Sequence of chain 1.A:
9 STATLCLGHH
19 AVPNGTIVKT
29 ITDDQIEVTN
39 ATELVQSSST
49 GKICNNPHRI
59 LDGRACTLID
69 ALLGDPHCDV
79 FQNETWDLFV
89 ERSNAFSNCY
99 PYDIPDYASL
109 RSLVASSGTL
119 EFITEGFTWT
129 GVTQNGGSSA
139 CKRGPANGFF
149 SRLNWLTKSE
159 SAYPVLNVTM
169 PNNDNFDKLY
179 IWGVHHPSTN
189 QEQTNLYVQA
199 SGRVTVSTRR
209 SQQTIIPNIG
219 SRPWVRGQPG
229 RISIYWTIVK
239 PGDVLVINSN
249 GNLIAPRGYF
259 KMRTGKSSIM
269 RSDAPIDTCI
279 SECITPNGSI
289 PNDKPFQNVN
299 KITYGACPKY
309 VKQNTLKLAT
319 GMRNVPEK

Binding-site contacts:
Ligand atom O5 contacts residue ASN165 of chain 1.C at 2.7 Å (h-bond).
Ligand atom C4 contacts residue NAG1 of chain 1.L at 3.0 Å.
Ligand atom O4 contacts residue TRP222 of chain 1.A at 4.2 Å.
Ligand atom C5 contacts residue ASN165 of chain 1.C at 3.9 Å.
Ligand atom O3 contacts residue NAG1 of chain 1.L at 3.2 Å (h-bond).
Ligand atom O6 contacts residue THR167 of chain 1.C at 3.0 Å (h-bond).
Ligand atom O1 contacts residue ASN165 of chain 1.C at 2.1 Å (h-bond).
Ligand atom C2 contacts residue ASN165 of chain 1.C at 3.8 Å.
Ligand atom O5 contacts residue THR167 of chain 1.C at 3.7 Å.
Ligand atom C1 contacts residue ASN165 of chain 1.C at 2.5 Å.
Ligand atom C5 contacts residue NAG1 of chain 1.L at 4.3 Å.
Ligand atom O4 contacts residue ARG220 of chain 1.A at 4.5 Å.
Ligand atom C6 contacts residue VAL244 of chain 1.C at 4.4 Å (hydrophobic).
Ligand atom C3 contacts residue NAG1 of chain 1.L at 3.6 Å.
Ligand atom O1 contacts residue SER219 of chain 1.A at 3.5 Å.
Ligand atom C5 contacts residue THR167 of chain 1.C at 3.8 Å.
Ligand atom O4 contacts residue NAG1 of chain 1.L at 2.1 Å (h-bond).
Ligand atom C6 contacts residue THR167 of chain 1.C at 2.8 Å.
Ligand atom N2 contacts residue ASN165 of chain 1.C at 3.9 Å.
Ligand atom N2 contacts residue SER219 of chain 1.A at 4.1 Å.
Ligand atom C6 contacts residue NAG1 of chain 1.L at 3.4 Å.
Ligand atom O6 contacts residue NAG1 of chain 1.L at 4.0 Å.

Sequence of chain 1.C:
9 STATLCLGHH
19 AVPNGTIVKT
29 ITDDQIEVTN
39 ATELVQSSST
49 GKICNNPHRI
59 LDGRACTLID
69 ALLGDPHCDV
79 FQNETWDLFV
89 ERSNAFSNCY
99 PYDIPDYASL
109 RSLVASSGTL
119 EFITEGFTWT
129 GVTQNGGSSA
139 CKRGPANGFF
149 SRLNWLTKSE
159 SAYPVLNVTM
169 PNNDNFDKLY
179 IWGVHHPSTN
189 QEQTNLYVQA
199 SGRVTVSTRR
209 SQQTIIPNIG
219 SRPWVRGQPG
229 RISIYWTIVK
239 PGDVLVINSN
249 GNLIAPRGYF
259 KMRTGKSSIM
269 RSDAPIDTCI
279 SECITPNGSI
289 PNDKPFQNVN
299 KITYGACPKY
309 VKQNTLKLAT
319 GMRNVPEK

This small molecule binds to this protein.
Small molecule (SMILES): CC(=O)N[C@@H]1[C@@H](O)[C@H](O)[C@@H](CO)O[C@@H]1O